Sequence of chain 1.C:
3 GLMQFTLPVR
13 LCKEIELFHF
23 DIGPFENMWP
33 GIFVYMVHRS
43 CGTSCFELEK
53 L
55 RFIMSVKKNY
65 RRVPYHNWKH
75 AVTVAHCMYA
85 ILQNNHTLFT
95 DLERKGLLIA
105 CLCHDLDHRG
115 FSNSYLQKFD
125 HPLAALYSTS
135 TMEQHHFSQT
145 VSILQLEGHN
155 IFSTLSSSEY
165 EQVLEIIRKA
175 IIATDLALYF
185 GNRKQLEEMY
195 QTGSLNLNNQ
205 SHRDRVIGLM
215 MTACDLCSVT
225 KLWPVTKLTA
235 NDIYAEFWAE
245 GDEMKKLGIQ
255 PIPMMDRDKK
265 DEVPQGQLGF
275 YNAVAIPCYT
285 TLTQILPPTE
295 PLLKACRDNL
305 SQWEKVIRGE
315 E

This protein binds this small molecule.
Small molecule (SMILES): O=c1ccn(-c2cccc(OC(F)(F)F)c2)nc1-c1ccnn1-c1ccccc1

Binding-site contacts:
Ligand atom N5 contacts residue PHE241 of chain 1.C at 3.8 Å.
Ligand atom N3 contacts residue PHE274 of chain 1.C at 3.4 Å.
Ligand atom C24 contacts residue LEU180 of chain 1.C at 3.8 Å (hydrophobic).
Ligand atom C13 contacts residue PHE274 of chain 1.C at 3.9 Å (hydrophobic).
Ligand atom C11 contacts residue VAL223 of chain 1.C at 3.8 Å (hydrophobic).
Ligand atom C27 contacts residue HIS70 of chain 1.C at 3.8 Å.
Ligand atom N5 contacts residue PHE274 of chain 1.C at 3.4 Å.
Ligand atom C8 contacts residue PHE241 of chain 1.C at 4.0 Å (hydrophobic).
Ligand atom F20 contacts residue VAL278 of chain 1.C at 3.9 Å.
Ligand atom C14 contacts residue LEU220 of chain 1.C at 4.0 Å (hydrophobic).
Ligand atom C11 contacts residue PHE274 of chain 1.C at 3.5 Å (hydrophobic).
Ligand atom C12 contacts residue MET258 of chain 1.C at 3.9 Å (hydrophobic).
Ligand atom C8 contacts residue GLN271 of chain 1.C at 3.5 Å.
Ligand atom C9 contacts residue MET258 of chain 1.C at 3.5 Å (hydrophobic).
Ligand atom N6 contacts residue TYR69 of chain 1.C at 3.7 Å.
Ligand atom C7 contacts residue PHE274 of chain 1.C at 3.8 Å (hydrophobic).
Ligand atom C7 contacts residue GLN271 of chain 1.C at 3.6 Å.
Ligand atom C17 contacts residue MET258 of chain 1.C at 3.8 Å (hydrophobic).
Ligand atom C13 contacts residue MET258 of chain 1.C at 3.6 Å (hydrophobic).
Ligand atom C8 contacts residue PHE274 of chain 1.C at 3.7 Å (hydrophobic).
Ligand atom F19 contacts residue LEU180 of chain 1.C at 3.0 Å.
Ligand atom C9 contacts residue PHE274 of chain 1.C at 3.5 Å (hydrophobic).
Ligand atom O18 contacts residue GLN271 of chain 1.C at 3.0 Å (h-bond).
Ligand atom C14 contacts residue SER222 of chain 1.C at 3.5 Å.
Ligand atom F21 contacts residue PHE184 of chain 1.C at 4.0 Å.
Ligand atom C25 contacts residue LEU220 of chain 1.C at 3.9 Å (hydrophobic).
Ligand atom C9 contacts residue PHE241 of chain 1.C at 3.9 Å (hydrophobic).
Ligand atom C14 contacts residue ILE237 of chain 1.C at 3.8 Å (hydrophobic).
Ligand atom C23 contacts residue LEU180 of chain 1.C at 3.8 Å (hydrophobic).
Ligand atom C12 contacts residue PHE274 of chain 1.C at 3.7 Å (hydrophobic).
Ligand atom C27 contacts residue PHE241 of chain 1.C at 3.9 Å (hydrophobic).
Ligand atom N4 contacts residue LEU220 of chain 1.C at 4.0 Å.
Ligand atom C26 contacts residue PHE241 of chain 1.C at 3.9 Å (hydrophobic).
Ligand atom N6 contacts residue LEU220 of chain 1.C at 3.7 Å.
Ligand atom C2 contacts residue PHE274 of chain 1.C at 3.7 Å (hydrophobic).
Ligand atom C14 contacts residue VAL223 of chain 1.C at 4.0 Å (hydrophobic).
Ligand atom C1 contacts residue PHE274 of chain 1.C at 3.5 Å (hydrophobic).
Ligand atom O18 contacts residue PHE274 of chain 1.C at 3.9 Å.
Ligand atom C11 contacts residue ILE237 of chain 1.C at 3.8 Å (hydrophobic).
Ligand atom F19 contacts residue PHE184 of chain 1.C at 3.8 Å.